Sequence of chain 1.E:
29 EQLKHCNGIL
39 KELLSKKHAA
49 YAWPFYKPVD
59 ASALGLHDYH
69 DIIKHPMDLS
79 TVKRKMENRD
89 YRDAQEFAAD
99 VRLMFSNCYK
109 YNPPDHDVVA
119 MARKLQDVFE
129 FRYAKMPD

Binding-site contacts:
Ligand atom OAR contacts residue ASP58 of chain 1.E at 2.7 Å (salt-bridge).
Ligand atom CBC contacts residue VAL116 of chain 1.E at 3.4 Å (hydrophobic).
Ligand atom CAM contacts residue TRP51 of chain 1.E at 3.6 Å (hydrophobic).
Ligand atom CAT contacts residue PRO52 of chain 1.E at 3.6 Å (hydrophobic).
Ligand atom FBS contacts residue ASP115 of chain 1.E at 3.3 Å.
Ligand atom CBC contacts residue PRO52 of chain 1.E at 3.6 Å (hydrophobic).
Ligand atom CAC contacts residue VAL116 of chain 1.E at 3.8 Å (hydrophobic).
Ligand atom CAI contacts residue ASN110 of chain 1.E at 3.3 Å.
Ligand atom OAR contacts residue VAL57 of chain 1.E at 3.5 Å.
Ligand atom NAD contacts residue VAL116 of chain 1.E at 3.6 Å.
Ligand atom CAK contacts residue LEU62 of chain 1.E at 3.6 Å (hydrophobic).
Ligand atom CBJ contacts residue HIS114 of chain 1.E at 3.7 Å.
Ligand atom CAZ contacts residue TRP51 of chain 1.F at 3.8 Å (hydrophobic).
Ligand atom CAT contacts residue PRO56 of chain 1.E at 3.7 Å (hydrophobic).
Ligand atom CBA contacts residue TRP51 of chain 1.F at 3.5 Å (hydrophobic).
Ligand atom CBI contacts residue HIS114 of chain 1.E at 3.7 Å.
Ligand atom CBQ contacts residue VAL57 of chain 1.E at 3.7 Å (hydrophobic).
Ligand atom CBQ contacts residue PHE53 of chain 1.E at 3.6 Å (hydrophobic).
Ligand atom CAN contacts residue TRP51 of chain 1.E at 3.6 Å (hydrophobic).
Ligand atom OAG contacts residue LEU62 of chain 1.E at 3.8 Å.
Ligand atom OAR contacts residue PRO56 of chain 1.E at 3.3 Å (h-bond).
Ligand atom CBB contacts residue TRP51 of chain 1.F at 3.7 Å (hydrophobic).
Ligand atom CAU contacts residue PRO52 of chain 1.E at 3.6 Å (hydrophobic).
Ligand atom CBC contacts residue TRP51 of chain 1.E at 3.7 Å (hydrophobic).
Ligand atom NAD contacts residue VAL57 of chain 1.E at 3.6 Å.
Ligand atom CAM contacts residue TRP51 of chain 1.F at 3.6 Å (hydrophobic).
Ligand atom CBE contacts residue LEU64 of chain 1.E at 3.8 Å (hydrophobic).
Ligand atom CBJ contacts residue TYR109 of chain 1.E at 3.8 Å (hydrophobic).
Ligand atom CAU contacts residue TRP51 of chain 1.E at 3.3 Å (hydrophobic).
Ligand atom CAN contacts residue TRP51 of chain 1.F at 3.8 Å (hydrophobic).
Ligand atom CAY contacts residue ASP115 of chain 1.E at 3.8 Å.
Ligand atom CBA contacts residue HIS114 of chain 1.E at 3.8 Å.
Ligand atom OBN contacts residue ALA48 of chain 1.F at 3.7 Å.
Ligand atom OBR contacts residue ASN110 of chain 1.E at 3.2 Å (h-bond).
Ligand atom CBJ contacts residue ASN110 of chain 1.E at 3.5 Å.
Ligand atom CBD contacts residue TRP51 of chain 1.F at 3.4 Å (hydrophobic).
Ligand atom OBR contacts residue CYS106 of chain 1.E at 3.7 Å.
Ligand atom CBG contacts residue LEU64 of chain 1.E at 3.8 Å (hydrophobic).
Ligand atom CAT contacts residue LYS55 of chain 1.E at 3.7 Å.
Ligand atom CBB contacts residue HIS114 of chain 1.E at 3.8 Å.

A small-molecule ligand and the protein it binds are described below.
Small molecule (SMILES): CCS(=O)(=O)Nc1ccc(Oc2c(C)cc(F)cc2C)c(-c2cn(C)c(=O)c3cc(-c4cc(C)c(OCCO)c(C)c4)oc23)c1

Sequence of chain 1.F:
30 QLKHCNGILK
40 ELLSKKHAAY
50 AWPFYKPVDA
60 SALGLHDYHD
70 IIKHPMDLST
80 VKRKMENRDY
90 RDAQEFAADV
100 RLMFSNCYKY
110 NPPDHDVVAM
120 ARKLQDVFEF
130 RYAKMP